Binding-site contacts:
Ligand atom N2 contacts residue DT3 of chain 1.C at 3.0 Å (h-bond).
Ligand atom C2 contacts residue DG4 of chain 1.C at 3.2 Å.
Ligand atom N4 contacts residue DG4 of chain 1.C at 2.9 Å (h-bond).
Ligand atom OP1 contacts residue ARG505 of chain 1.A at 2.6 Å (salt-bridge).
Ligand atom O3' contacts residue SER246 of chain 1.A at 3.2 Å.
Ligand atom OP1 contacts residue ARG487 of chain 1.A at 2.9 Å (salt-bridge).
Ligand atom O4 contacts residue DA5 of chain 1.C at 3.0 Å (h-bond).
Ligand atom O2 contacts residue DG4 of chain 1.C at 2.9 Å (h-bond).
Ligand atom N1 contacts residue DC8 of chain 1.C at 2.9 Å (h-bond).
Ligand atom O6 contacts residue DC6 of chain 1.C at 3.1 Å (h-bond).
Ligand atom N2 contacts residue DOC9 of chain 1.C at 2.7 Å (h-bond).
Ligand atom O6 contacts residue DC1 of chain 1.C at 3.1 Å (h-bond).
Ligand atom O4' contacts residue GLN513 of chain 1.A at 3.0 Å (h-bond).
Ligand atom N1 contacts residue DOC9 of chain 1.C at 2.9 Å (h-bond).
Ligand atom O6 contacts residue DC2 of chain 1.C at 2.9 Å (h-bond).
Ligand atom N2 contacts residue DC8 of chain 1.C at 2.8 Å (h-bond).
Ligand atom N6 contacts residue DT7 of chain 1.C at 3.0 Å (h-bond).
Ligand atom O4' contacts residue ASN338 of chain 1.A at 2.8 Å (h-bond).
Ligand atom O6 contacts residue DOC9 of chain 1.C at 3.0 Å (h-bond).
Ligand atom OP1 contacts residue SER246 of chain 1.A at 2.6 Å (h-bond).
Ligand atom C4' contacts residue SER334 of chain 1.A at 3.2 Å.
Ligand atom N1 contacts residue DC1 of chain 1.C at 2.8 Å (h-bond).
Ligand atom N1 contacts residue DC6 of chain 1.C at 3.0 Å (h-bond).
Ligand atom OP1 contacts residue ASN243 of chain 1.A at 2.8 Å (h-bond).
Ligand atom OP1 contacts residue GLU336 of chain 1.A at 2.8 Å (salt-bridge).
Ligand atom O6 contacts residue DC8 of chain 1.C at 3.0 Å (h-bond).
Ligand atom OP1 contacts residue GLN249 of chain 1.A at 3.1 Å (h-bond).
Ligand atom OP1 contacts residue GLN328 of chain 1.A at 2.9 Å (h-bond).
Ligand atom N1 contacts residue DC2 of chain 1.C at 2.9 Å (h-bond).
Ligand atom N4 contacts residue DT3 of chain 1.C at 3.2 Å (h-bond).
Ligand atom N2 contacts residue DC2 of chain 1.C at 2.8 Å (h-bond).
Ligand atom N2 contacts residue DC1 of chain 1.C at 2.6 Å (h-bond).
Ligand atom N2 contacts residue DC6 of chain 1.C at 2.8 Å (h-bond).
Ligand atom N1 contacts residue DT3 of chain 1.C at 2.9 Å (h-bond).
Ligand atom OP1 contacts residue SER333 of chain 1.A at 2.9 Å (h-bond).
Ligand atom N1 contacts residue DT7 of chain 1.C at 2.8 Å (h-bond).
Ligand atom N3 contacts residue DG4 of chain 1.C at 3.0 Å (h-bond).
Ligand atom O2 contacts residue LYS298 of chain 1.A at 2.8 Å (salt-bridge).
Ligand atom N6 contacts residue DT3 of chain 1.C at 3.0 Å (h-bond).
Ligand atom N3 contacts residue DA5 of chain 1.C at 2.8 Å (h-bond).

Sequence of chain 1.A:
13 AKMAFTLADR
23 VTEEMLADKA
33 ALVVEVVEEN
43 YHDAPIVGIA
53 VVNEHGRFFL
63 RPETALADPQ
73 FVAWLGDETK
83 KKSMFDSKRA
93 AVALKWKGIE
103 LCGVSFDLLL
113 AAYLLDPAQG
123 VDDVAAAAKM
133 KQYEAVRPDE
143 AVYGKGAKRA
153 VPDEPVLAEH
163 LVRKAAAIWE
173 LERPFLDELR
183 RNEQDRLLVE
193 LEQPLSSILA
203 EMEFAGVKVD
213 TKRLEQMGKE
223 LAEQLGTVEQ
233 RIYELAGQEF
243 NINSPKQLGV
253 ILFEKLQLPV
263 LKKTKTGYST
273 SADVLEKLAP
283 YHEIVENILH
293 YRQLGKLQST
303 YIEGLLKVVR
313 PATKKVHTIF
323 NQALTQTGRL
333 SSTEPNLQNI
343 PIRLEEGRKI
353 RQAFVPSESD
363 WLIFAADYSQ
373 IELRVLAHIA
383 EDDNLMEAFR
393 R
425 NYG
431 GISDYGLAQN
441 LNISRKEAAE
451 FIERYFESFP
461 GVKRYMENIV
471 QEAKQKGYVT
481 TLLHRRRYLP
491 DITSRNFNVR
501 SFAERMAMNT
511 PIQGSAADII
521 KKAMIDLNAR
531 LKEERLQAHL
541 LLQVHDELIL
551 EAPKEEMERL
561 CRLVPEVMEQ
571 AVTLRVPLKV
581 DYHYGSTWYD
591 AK

A protein and the small-molecule ligand that binds it are described below.
Small molecule (SMILES): Cc1cn([C@H]2C[C@H](O[P](=O)(O)OC[C@H]3O[C@@H](n4ccc(N)nc4=O)C[C@@H]3O[P](=O)(O)OC[C@H]3O[C@@H](n4cnc5c4NC=NC5N)C[C@@H]3O[P](=O)(O)OC[C@H]3O[C@@H](n4cnc5c(=O)[nH]c(N)nc54)C[C@@H]3O[P](=O)(O)OC[C@H]3O[C@@H](n4cnc5c(=O)[nH]c(N)nc54)C[C@@H]3O)[C@@H](CO[P](=O)(O)O[C@H]3C[C@H](n4cnc5c(=O)[nH]c(N)nc54)O[C@@H]3CO[P](=O)(O)O[C@H]3C[C@H](n4cnc5c4NC=NC5N)O[C@@H]3CO[P](=O)(O)O[C@H]3C[C@H](n4cnc5c(=O)[nH]c(N)nc54)O[C@@H]3CO[P](=O)(O)O[C@H]3C[C@H](n4cnc5c(=O)[nH]c(N)nc54)O[C@@H]3COP(=O)=O)O2)c(=O)[nH]c1=O